The protein below binds the small molecule below.
Small molecule (SMILES): Nc1nc(=O)[nH]cc1F

Sequence of chain 1.C:
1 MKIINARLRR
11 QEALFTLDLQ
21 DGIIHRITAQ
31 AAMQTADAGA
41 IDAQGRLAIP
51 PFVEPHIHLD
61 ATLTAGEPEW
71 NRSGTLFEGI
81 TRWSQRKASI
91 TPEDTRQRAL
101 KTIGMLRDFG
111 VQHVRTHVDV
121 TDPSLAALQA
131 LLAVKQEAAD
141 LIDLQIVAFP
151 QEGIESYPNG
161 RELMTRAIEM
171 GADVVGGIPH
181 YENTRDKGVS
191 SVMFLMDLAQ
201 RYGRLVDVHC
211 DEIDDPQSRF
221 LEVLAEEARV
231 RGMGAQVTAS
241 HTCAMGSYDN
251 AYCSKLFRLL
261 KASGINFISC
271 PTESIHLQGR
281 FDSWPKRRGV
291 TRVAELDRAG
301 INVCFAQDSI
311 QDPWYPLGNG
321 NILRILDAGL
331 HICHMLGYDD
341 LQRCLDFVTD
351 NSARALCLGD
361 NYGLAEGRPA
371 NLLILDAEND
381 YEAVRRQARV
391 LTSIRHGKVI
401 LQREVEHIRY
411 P

Binding-site contacts:
Ligand atom C4 contacts residue GLU212 of chain 1.C at 3.5 Å.
Ligand atom C6 contacts residue HIS58 of chain 1.C at 3.6 Å.
Ligand atom C5 contacts residue TRP314 of chain 1.C at 3.5 Å (hydrophobic).
Ligand atom C5 contacts residue FE21 of chain 1.EA at 3.9 Å.
Ligand atom N3 contacts residue FE21 of chain 1.EA at 4.0 Å.
Ligand atom N1 contacts residue TRP314 of chain 1.C at 3.6 Å.
Ligand atom C6 contacts residue TRP314 of chain 1.C at 3.4 Å (hydrophobic).
Ligand atom O2 contacts residue GLU212 of chain 1.C at 3.7 Å.
Ligand atom N3 contacts residue GLU212 of chain 1.C at 2.8 Å (salt-bridge).
Ligand atom N4 contacts residue ASP308 of chain 1.C at 2.9 Å (salt-bridge).
Ligand atom F contacts residue GLU273 of chain 1.C at 3.1 Å.
Ligand atom O2 contacts residue PHE149 of chain 1.C at 3.7 Å.
Ligand atom N3 contacts residue HIS209 of chain 1.C at 3.9 Å.
Ligand atom N4 contacts residue FE21 of chain 1.EA at 3.9 Å.
Ligand atom C2 contacts residue GLU212 of chain 1.C at 3.7 Å.
Ligand atom F contacts residue HIS58 of chain 1.C at 3.8 Å.
Ligand atom F contacts residue ASP308 of chain 1.C at 3.8 Å.
Ligand atom N4 contacts residue HIS241 of chain 1.C at 4.0 Å.
Ligand atom N4 contacts residue GLU273 of chain 1.C at 3.3 Å (salt-bridge).
Ligand atom N1 contacts residue GLN151 of chain 1.C at 2.8 Å (h-bond).
Ligand atom N1 contacts residue HIS58 of chain 1.C at 3.9 Å.
Ligand atom C5 contacts residue GLU273 of chain 1.C at 4.0 Å.
Ligand atom O2 contacts residue HIS209 of chain 1.C at 3.8 Å.
Ligand atom C6 contacts residue GLN151 of chain 1.C at 3.6 Å.
Ligand atom F contacts residue TRP314 of chain 1.C at 3.4 Å.
Ligand atom N4 contacts residue GLU212 of chain 1.C at 2.7 Å (salt-bridge).
Ligand atom O2 contacts residue LEU76 of chain 1.C at 3.5 Å.
Ligand atom C4 contacts residue LEU76 of chain 1.C at 3.8 Å (hydrophobic).
Ligand atom O2 contacts residue GLN151 of chain 1.C at 3.1 Å (h-bond).
Ligand atom N4 contacts residue LEU277 of chain 1.C at 3.7 Å.
Ligand atom O2 contacts residue ILE178 of chain 1.C at 3.6 Å.
Ligand atom C2 contacts residue HIS209 of chain 1.C at 3.8 Å.
Ligand atom C2 contacts residue GLN151 of chain 1.C at 3.7 Å.
Ligand atom N1 contacts residue PHE149 of chain 1.C at 4.0 Å.
Ligand atom C4 contacts residue FE21 of chain 1.EA at 3.7 Å.
Ligand atom C4 contacts residue ASP308 of chain 1.C at 3.8 Å.
Ligand atom N3 contacts residue LEU76 of chain 1.C at 3.2 Å.
Ligand atom C5 contacts residue HIS58 of chain 1.C at 3.7 Å.
Ligand atom F contacts residue SER309 of chain 1.C at 3.1 Å.
Ligand atom C2 contacts residue LEU76 of chain 1.C at 3.5 Å (hydrophobic).